Sequence of chain 1.B:
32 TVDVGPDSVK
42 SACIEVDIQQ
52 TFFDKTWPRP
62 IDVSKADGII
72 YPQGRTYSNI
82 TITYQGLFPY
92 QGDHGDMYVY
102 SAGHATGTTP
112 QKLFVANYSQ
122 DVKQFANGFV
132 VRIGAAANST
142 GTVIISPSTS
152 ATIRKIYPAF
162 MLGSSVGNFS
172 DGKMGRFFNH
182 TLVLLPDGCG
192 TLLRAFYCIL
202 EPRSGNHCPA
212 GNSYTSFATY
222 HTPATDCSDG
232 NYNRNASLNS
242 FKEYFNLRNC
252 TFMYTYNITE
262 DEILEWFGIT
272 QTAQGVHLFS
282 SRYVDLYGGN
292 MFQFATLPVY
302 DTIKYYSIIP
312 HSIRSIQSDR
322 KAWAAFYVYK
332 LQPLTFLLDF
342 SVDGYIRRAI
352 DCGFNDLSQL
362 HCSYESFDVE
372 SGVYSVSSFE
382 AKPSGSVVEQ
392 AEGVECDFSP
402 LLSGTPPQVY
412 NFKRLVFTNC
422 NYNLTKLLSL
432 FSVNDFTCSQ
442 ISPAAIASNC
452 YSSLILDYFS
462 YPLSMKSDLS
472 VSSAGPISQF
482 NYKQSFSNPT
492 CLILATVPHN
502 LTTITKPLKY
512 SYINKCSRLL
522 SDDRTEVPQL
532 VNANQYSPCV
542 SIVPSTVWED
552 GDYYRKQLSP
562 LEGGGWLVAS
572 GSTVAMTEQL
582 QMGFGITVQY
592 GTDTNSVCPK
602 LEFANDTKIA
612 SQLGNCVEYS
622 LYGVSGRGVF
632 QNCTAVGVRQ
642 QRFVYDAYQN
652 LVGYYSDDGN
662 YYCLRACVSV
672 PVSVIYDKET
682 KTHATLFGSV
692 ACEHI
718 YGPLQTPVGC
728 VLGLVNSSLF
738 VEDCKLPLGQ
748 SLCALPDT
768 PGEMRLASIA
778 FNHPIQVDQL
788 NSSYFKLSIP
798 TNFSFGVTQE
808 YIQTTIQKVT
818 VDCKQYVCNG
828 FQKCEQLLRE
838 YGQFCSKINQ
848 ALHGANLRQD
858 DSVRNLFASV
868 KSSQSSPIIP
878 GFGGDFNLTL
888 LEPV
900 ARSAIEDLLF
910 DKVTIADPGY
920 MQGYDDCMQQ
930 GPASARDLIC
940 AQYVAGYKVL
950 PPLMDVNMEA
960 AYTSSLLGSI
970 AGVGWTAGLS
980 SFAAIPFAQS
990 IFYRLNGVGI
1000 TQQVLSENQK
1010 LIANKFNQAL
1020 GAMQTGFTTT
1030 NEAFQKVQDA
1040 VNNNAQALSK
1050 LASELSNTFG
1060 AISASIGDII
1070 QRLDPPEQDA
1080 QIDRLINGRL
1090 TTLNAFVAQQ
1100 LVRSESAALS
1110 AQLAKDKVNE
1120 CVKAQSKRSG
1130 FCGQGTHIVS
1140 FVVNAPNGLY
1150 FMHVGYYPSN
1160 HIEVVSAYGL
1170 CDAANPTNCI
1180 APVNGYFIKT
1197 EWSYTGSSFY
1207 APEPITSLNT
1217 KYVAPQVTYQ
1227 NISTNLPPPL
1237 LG

Binding-site contacts:
Ligand atom O5 contacts residue THR426 of chain 1.B at 4.1 Å.
Ligand atom C2 contacts residue ASN424 of chain 1.B at 2.4 Å.
Ligand atom O4 contacts residue TRP567 of chain 1.A at 3.4 Å.
Ligand atom O4 contacts residue TYR554 of chain 1.A at 4.2 Å.
Ligand atom C6 contacts residue THR426 of chain 1.B at 4.0 Å.
Ligand atom O7 contacts residue ASN424 of chain 1.B at 3.8 Å.
Ligand atom C7 contacts residue ASN424 of chain 1.B at 3.5 Å.
Ligand atom C3 contacts residue ASP524 of chain 1.A at 3.2 Å.
Ligand atom C4 contacts residue ASP524 of chain 1.A at 4.0 Å.
Ligand atom C5 contacts residue TYR554 of chain 1.A at 4.1 Å (hydrophobic).
Ligand atom O6 contacts residue ARG556 of chain 1.A at 3.4 Å (salt-bridge).
Ligand atom C4 contacts residue TRP567 of chain 1.A at 3.7 Å (hydrophobic).
Ligand atom N2 contacts residue ASN424 of chain 1.B at 2.8 Å (h-bond).
Ligand atom O4 contacts residue ARG556 of chain 1.A at 3.1 Å (salt-bridge).
Ligand atom O6 contacts residue LYS427 of chain 1.B at 3.4 Å.
Ligand atom C3 contacts residue ASN424 of chain 1.B at 3.8 Å.
Ligand atom C1 contacts residue ASN424 of chain 1.B at 1.4 Å.
Ligand atom C5 contacts residue THR426 of chain 1.B at 3.9 Å.
Ligand atom O5 contacts residue ASN424 of chain 1.B at 2.4 Å (h-bond).
Ligand atom C5 contacts residue LYS427 of chain 1.B at 4.2 Å.
Ligand atom O7 contacts residue LYS601 of chain 1.B at 3.5 Å.
Ligand atom C8 contacts residue THR426 of chain 1.B at 4.1 Å.
Ligand atom C7 contacts residue LYS516 of chain 1.A at 4.3 Å.
Ligand atom C6 contacts residue LYS427 of chain 1.B at 4.0 Å.
Ligand atom O4 contacts residue ASP524 of chain 1.A at 2.9 Å (salt-bridge).
Ligand atom O6 contacts residue LEU520 of chain 1.A at 4.2 Å.
Ligand atom O3 contacts residue ASP524 of chain 1.A at 3.0 Å (salt-bridge).
Ligand atom O7 contacts residue LYS516 of chain 1.A at 3.1 Å (salt-bridge).
Ligand atom C6 contacts residue ARG556 of chain 1.A at 4.1 Å.
Ligand atom C4 contacts residue ASN424 of chain 1.B at 4.2 Å.
Ligand atom O7 contacts residue THR426 of chain 1.B at 4.1 Å.
Ligand atom O4 contacts residue LEU520 of chain 1.A at 3.6 Å.
Ligand atom C7 contacts residue LYS601 of chain 1.B at 4.0 Å.
Ligand atom O5 contacts residue LYS427 of chain 1.B at 3.6 Å (salt-bridge).
Ligand atom C8 contacts residue SER430 of chain 1.B at 4.0 Å.
Ligand atom C6 contacts residue TYR554 of chain 1.A at 4.0 Å (hydrophobic).
Ligand atom C8 contacts residue LYS601 of chain 1.B at 3.3 Å.
Ligand atom C6 contacts residue LEU520 of chain 1.A at 4.0 Å (hydrophobic).
Ligand atom C6 contacts residue TRP567 of chain 1.A at 4.0 Å (hydrophobic).
Ligand atom C5 contacts residue ASN424 of chain 1.B at 3.7 Å.

This protein binds this small molecule.
Small molecule (SMILES): CC(=O)N[C@H]1[C@H](O[C@H]2[C@H](O)[C@@H](NC(C)=O)CO[C@@H]2CO)O[C@H](CO)[C@@H](O[C@@H]2O[C@H](CO[C@H]3O[C@H](CO)[C@@H](O)[C@H](O)[C@@H]3O[C@H]3O[C@H](CO)[C@@H](O)[C@H](O)[C@@H]3O)[C@@H](O)[C@H](O[C@H]3O[C@H](CO)[C@@H](O)[C@H](O)[C@@H]3O[C@H]3O[C@H](CO)[C@@H](O)[C@H](O)[C@@H]3O)[C@@H]2O)[C@@H]1O

Sequence of chain 1.A:
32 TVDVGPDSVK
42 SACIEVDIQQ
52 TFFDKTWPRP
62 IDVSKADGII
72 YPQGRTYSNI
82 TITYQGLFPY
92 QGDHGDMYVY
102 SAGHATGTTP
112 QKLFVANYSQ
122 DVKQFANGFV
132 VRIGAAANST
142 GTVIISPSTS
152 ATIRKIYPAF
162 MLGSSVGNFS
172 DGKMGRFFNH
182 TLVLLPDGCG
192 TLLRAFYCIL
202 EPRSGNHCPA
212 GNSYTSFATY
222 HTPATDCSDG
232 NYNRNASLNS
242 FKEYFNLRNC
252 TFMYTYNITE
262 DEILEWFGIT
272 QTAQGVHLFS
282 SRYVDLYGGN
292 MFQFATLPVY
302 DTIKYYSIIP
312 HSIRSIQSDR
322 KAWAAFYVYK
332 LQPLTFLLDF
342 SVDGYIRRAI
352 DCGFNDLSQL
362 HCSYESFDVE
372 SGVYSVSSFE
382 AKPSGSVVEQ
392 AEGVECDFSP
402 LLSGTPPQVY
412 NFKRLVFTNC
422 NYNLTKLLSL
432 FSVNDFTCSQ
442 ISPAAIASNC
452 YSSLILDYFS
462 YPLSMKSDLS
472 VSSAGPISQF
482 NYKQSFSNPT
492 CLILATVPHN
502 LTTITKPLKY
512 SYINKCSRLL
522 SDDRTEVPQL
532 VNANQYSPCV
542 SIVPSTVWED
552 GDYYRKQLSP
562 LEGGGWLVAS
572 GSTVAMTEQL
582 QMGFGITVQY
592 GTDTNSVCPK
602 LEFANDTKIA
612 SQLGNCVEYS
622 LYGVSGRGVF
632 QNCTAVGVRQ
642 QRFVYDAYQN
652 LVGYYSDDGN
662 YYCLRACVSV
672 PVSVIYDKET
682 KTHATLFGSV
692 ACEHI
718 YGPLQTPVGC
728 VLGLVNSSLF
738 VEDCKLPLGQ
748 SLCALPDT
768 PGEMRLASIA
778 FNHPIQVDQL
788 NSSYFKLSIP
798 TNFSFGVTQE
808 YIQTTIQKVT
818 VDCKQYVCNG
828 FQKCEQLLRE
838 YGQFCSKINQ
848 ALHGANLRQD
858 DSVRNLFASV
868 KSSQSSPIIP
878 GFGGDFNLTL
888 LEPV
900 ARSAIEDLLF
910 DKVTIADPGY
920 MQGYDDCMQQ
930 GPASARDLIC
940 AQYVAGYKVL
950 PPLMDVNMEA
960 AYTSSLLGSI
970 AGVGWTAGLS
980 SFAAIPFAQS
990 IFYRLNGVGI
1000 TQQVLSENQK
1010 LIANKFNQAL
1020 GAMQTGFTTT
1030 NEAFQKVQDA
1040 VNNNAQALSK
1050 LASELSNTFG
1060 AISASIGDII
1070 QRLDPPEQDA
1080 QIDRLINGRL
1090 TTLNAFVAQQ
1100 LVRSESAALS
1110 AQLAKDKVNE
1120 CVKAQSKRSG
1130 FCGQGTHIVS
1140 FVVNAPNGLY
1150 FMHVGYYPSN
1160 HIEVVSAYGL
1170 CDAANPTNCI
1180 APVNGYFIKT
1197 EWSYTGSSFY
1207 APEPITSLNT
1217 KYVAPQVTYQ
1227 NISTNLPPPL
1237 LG